The protein below binds the small molecule below.
Small molecule (SMILES): CC(=O)N[C@@H]1[C@@H](O)[C@H](O)[C@@H](CO)O[C@H]1O

Binding-site contacts:
Ligand atom C6 contacts residue THR312 of chain 1.E at 4.3 Å.
Ligand atom C1 contacts residue THR312 of chain 1.E at 3.6 Å.
Ligand atom C6 contacts residue THR34 of chain 1.E at 4.5 Å.
Ligand atom C6 contacts residue LEU52 of chain 1.F at 3.9 Å (hydrophobic).
Ligand atom O7 contacts residue ASN32 of chain 1.E at 3.6 Å (h-bond).
Ligand atom C2 contacts residue ASN32 of chain 1.E at 2.3 Å.
Ligand atom C5 contacts residue ASN32 of chain 1.E at 3.7 Å.
Ligand atom O6 contacts residue LEU52 of chain 1.F at 3.8 Å.
Ligand atom O5 contacts residue ASN32 of chain 1.E at 2.4 Å (h-bond).
Ligand atom C5 contacts residue THR312 of chain 1.E at 4.3 Å.
Ligand atom O6 contacts residue ASN49 of chain 1.F at 4.0 Å.
Ligand atom C7 contacts residue ASN32 of chain 1.E at 3.5 Å.
Ligand atom O6 contacts residue THR312 of chain 1.E at 4.4 Å.
Ligand atom C3 contacts residue ASN32 of chain 1.E at 3.7 Å.
Ligand atom C4 contacts residue ASN32 of chain 1.E at 4.1 Å.
Ligand atom C1 contacts residue ASN32 of chain 1.E at 1.4 Å.
Ligand atom O5 contacts residue THR312 of chain 1.E at 3.1 Å (h-bond).
Ligand atom N2 contacts residue ASN32 of chain 1.E at 2.9 Å (h-bond).
Ligand atom C1 contacts residue ALA33 of chain 1.E at 4.5 Å (hydrophobic).

Sequence of chain 1.E:
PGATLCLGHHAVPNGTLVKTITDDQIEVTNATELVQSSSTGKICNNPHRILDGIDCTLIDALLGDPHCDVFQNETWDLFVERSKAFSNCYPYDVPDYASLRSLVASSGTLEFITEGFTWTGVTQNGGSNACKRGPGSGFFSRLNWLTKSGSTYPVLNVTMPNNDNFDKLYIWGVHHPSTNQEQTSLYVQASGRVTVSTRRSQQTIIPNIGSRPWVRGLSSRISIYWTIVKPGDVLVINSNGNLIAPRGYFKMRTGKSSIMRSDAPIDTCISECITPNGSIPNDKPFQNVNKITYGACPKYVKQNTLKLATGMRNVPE

Sequence of chain 1.F:
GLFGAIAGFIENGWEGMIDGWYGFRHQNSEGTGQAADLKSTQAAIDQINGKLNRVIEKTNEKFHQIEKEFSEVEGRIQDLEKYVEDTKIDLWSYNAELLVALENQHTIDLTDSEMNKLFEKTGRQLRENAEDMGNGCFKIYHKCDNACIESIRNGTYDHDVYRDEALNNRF